The protein below binds the small molecule below.
Small molecule (SMILES): CC(=O)N[C@@H]1[C@@H](O)[C@H](O)[C@@H](CO)O[C@H]1O

Binding-site contacts:
Ligand atom C8 contacts residue GLY339 of chain 1.C at 3.9 Å.
Ligand atom O7 contacts residue ASN343 of chain 1.C at 4.0 Å.
Ligand atom N2 contacts residue SER371 of chain 1.C at 4.0 Å.
Ligand atom C8 contacts residue ASN343 of chain 1.C at 4.3 Å.
Ligand atom O5 contacts residue ASN343 of chain 1.C at 2.5 Å (h-bond).
Ligand atom C2 contacts residue ASN343 of chain 1.C at 2.5 Å.
Ligand atom N2 contacts residue ASN343 of chain 1.C at 2.9 Å (h-bond).
Ligand atom C3 contacts residue ASN343 of chain 1.C at 3.9 Å.
Ligand atom C7 contacts residue ASN343 of chain 1.C at 3.6 Å.
Ligand atom C8 contacts residue PHE338 of chain 1.C at 4.0 Å (hydrophobic).
Ligand atom C5 contacts residue ASN343 of chain 1.C at 3.8 Å.
Ligand atom C8 contacts residue SER371 of chain 1.C at 4.0 Å.
Ligand atom C1 contacts residue ASN343 of chain 1.C at 1.5 Å.
Ligand atom C8 contacts residue LEU368 of chain 1.C at 3.8 Å (hydrophobic).
Ligand atom O3 contacts residue SER371 of chain 1.C at 3.8 Å.
Ligand atom C3 contacts residue SER371 of chain 1.C at 3.9 Å.
Ligand atom O7 contacts residue GLY339 of chain 1.C at 3.8 Å.
Ligand atom C7 contacts residue GLY339 of chain 1.C at 4.1 Å.
Ligand atom C4 contacts residue ASN343 of chain 1.C at 4.3 Å.
Ligand atom C7 contacts residue SER371 of chain 1.C at 4.3 Å.

Sequence of chain 1.C:
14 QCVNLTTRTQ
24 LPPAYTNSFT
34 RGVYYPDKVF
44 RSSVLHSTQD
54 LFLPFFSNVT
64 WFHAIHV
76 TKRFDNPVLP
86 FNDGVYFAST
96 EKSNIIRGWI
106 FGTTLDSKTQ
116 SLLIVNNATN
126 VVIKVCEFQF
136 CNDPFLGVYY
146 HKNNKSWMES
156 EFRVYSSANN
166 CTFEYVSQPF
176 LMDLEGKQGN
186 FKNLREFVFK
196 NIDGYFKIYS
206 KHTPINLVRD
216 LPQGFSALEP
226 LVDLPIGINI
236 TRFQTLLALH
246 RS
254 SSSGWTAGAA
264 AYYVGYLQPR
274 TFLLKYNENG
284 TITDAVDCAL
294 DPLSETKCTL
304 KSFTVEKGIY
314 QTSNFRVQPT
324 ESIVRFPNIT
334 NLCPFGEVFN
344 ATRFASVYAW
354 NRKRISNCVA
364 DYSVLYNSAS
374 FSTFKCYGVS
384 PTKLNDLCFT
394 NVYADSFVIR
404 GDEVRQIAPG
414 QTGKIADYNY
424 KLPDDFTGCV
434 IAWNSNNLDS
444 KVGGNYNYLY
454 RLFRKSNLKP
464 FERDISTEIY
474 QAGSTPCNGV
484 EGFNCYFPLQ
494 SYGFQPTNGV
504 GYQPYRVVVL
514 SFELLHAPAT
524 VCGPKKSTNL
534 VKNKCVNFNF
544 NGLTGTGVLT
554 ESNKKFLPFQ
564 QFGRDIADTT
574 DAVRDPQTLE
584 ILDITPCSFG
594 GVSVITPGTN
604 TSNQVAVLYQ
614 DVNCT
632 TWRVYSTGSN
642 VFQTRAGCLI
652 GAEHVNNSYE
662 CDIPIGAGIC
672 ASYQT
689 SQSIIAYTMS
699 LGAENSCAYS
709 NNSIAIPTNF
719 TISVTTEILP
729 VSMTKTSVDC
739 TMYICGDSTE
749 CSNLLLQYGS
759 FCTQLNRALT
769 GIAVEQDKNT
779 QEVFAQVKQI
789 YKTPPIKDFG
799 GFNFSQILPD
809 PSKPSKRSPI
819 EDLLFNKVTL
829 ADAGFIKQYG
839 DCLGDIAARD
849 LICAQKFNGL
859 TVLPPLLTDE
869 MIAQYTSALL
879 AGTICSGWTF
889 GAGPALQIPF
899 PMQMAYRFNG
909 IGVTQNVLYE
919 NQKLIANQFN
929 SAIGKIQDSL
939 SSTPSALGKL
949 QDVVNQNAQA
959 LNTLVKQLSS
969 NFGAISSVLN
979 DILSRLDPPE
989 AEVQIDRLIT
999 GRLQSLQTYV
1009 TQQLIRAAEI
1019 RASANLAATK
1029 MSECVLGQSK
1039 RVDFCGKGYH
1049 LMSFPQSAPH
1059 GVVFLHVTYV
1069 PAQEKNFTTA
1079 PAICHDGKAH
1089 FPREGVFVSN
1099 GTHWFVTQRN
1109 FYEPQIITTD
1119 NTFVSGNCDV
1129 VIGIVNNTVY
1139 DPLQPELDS